Binding-site contacts:
Ligand atom C2 contacts residue ASN697 of chain 1.B at 2.5 Å.
Ligand atom O5 contacts residue ASN697 of chain 1.B at 2.4 Å (h-bond).
Ligand atom C7 contacts residue GLN1051 of chain 1.B at 4.2 Å.
Ligand atom O4 contacts residue LEU902 of chain 1.B at 4.3 Å.
Ligand atom C8 contacts residue LEU902 of chain 1.B at 3.8 Å (hydrophobic).
Ligand atom O7 contacts residue GLN1051 of chain 1.B at 3.6 Å (h-bond).
Ligand atom C6 contacts residue GLN906 of chain 1.B at 4.1 Å.
Ligand atom C1 contacts residue ASN697 of chain 1.B at 1.4 Å.
Ligand atom O7 contacts residue LEU902 of chain 1.B at 3.5 Å.
Ligand atom C5 contacts residue GLN906 of chain 1.B at 4.3 Å.
Ligand atom C1 contacts residue GLN1051 of chain 1.B at 4.5 Å.
Ligand atom O6 contacts residue LEU902 of chain 1.B at 4.5 Å.
Ligand atom C7 contacts residue ASN697 of chain 1.B at 3.6 Å.
Ligand atom O6 contacts residue GLN906 of chain 1.B at 2.9 Å (h-bond).
Ligand atom C5 contacts residue ASN697 of chain 1.B at 3.7 Å.
Ligand atom O7 contacts residue ASN697 of chain 1.B at 3.9 Å.
Ligand atom O5 contacts residue GLN1051 of chain 1.B at 4.4 Å.
Ligand atom C4 contacts residue ASN697 of chain 1.B at 4.2 Å.
Ligand atom C7 contacts residue LEU902 of chain 1.B at 3.7 Å (hydrophobic).
Ligand atom C3 contacts residue ASN697 of chain 1.B at 3.8 Å.
Ligand atom C5 contacts residue LEU902 of chain 1.B at 4.4 Å (hydrophobic).
Ligand atom N2 contacts residue ASN697 of chain 1.B at 2.9 Å (h-bond).

Sequence of chain 1.B:
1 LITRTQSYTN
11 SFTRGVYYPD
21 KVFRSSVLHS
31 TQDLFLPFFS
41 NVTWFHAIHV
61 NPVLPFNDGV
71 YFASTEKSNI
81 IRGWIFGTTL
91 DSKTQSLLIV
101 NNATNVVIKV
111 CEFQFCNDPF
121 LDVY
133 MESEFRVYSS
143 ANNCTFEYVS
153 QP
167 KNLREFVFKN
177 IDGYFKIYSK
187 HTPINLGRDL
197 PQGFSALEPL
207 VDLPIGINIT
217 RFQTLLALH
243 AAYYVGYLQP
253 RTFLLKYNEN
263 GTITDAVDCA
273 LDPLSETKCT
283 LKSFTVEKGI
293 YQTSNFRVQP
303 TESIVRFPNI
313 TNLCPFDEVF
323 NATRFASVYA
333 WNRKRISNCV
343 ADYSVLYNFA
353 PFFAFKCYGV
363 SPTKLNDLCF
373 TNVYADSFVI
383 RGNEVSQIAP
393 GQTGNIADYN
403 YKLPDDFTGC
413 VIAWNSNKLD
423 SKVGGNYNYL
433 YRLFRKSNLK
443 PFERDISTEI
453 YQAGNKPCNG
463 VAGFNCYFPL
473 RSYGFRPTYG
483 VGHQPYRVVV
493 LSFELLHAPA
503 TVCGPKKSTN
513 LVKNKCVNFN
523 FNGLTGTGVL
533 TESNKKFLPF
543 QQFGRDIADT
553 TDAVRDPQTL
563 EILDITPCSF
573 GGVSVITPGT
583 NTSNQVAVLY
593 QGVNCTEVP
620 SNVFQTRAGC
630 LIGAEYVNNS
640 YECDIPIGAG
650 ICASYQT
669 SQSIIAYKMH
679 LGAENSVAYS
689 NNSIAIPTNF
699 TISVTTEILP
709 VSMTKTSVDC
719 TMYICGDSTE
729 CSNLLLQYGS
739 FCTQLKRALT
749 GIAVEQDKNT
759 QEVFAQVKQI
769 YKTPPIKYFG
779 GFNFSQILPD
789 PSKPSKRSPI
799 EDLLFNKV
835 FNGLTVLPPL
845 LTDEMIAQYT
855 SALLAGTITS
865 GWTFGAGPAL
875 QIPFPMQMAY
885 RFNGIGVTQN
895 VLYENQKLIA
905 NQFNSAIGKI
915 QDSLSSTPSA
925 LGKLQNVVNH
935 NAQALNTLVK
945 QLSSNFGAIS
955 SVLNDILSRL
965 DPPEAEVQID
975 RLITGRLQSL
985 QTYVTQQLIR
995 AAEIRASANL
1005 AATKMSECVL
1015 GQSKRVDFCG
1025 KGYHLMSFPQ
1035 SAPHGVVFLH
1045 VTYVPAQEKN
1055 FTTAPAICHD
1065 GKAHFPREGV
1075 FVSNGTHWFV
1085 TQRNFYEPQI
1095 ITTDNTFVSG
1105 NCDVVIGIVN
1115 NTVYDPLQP

This small molecule binds to this protein.
Small molecule (SMILES): CC(=O)N[C@H]1[C@H](O[C@H]2[C@H](O)[C@@H](NC(C)=O)CO[C@@H]2CO)O[C@H](CO)[C@@H](O)[C@@H]1O